Sequence of chain 2.A:
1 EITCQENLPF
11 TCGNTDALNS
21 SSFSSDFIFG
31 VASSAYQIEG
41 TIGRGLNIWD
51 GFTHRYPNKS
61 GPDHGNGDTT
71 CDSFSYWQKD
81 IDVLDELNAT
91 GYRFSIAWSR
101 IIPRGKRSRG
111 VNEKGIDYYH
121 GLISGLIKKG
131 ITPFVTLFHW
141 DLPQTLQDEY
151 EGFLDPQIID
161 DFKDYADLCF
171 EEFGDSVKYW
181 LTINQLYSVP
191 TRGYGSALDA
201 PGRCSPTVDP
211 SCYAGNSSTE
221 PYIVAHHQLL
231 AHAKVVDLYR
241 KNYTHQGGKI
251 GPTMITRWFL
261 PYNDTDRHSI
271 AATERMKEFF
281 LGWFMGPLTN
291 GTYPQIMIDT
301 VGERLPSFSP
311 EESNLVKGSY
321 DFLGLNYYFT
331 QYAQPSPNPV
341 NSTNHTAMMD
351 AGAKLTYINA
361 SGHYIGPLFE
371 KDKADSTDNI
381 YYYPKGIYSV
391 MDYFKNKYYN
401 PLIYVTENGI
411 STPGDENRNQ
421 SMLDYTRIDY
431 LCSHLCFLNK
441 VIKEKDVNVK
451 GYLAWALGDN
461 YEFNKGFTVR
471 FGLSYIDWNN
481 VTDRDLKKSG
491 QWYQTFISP

This small molecule binds to this protein.
Small molecule (SMILES): CC(=O)N[C@@H]1[C@@H](O)[C@H](O)[C@@H](CO)O[C@H]1O

Binding-site contacts:
Ligand atom O7 contacts residue LEU238 of chain 2.A at 4.1 Å.
Ligand atom O5 contacts residue ASN242 of chain 2.A at 2.3 Å (h-bond).
Ligand atom O7 contacts residue ASP237 of chain 2.A at 3.3 Å (salt-bridge).
Ligand atom O7 contacts residue LYS241 of chain 2.A at 4.2 Å.
Ligand atom C1 contacts residue ASN242 of chain 2.A at 1.4 Å.
Ligand atom O7 contacts residue LYS163 of chain 2.A at 4.4 Å.
Ligand atom C5 contacts residue ASN242 of chain 2.A at 3.6 Å.
Ligand atom C7 contacts residue LYS163 of chain 2.A at 3.9 Å.
Ligand atom O7 contacts residue ASN242 of chain 2.A at 4.4 Å.
Ligand atom C8 contacts residue LEU238 of chain 2.A at 3.4 Å (hydrophobic).
Ligand atom C3 contacts residue ASN242 of chain 2.A at 3.8 Å.
Ligand atom C7 contacts residue ASN242 of chain 2.A at 3.5 Å.
Ligand atom C7 contacts residue LEU238 of chain 2.A at 4.2 Å (hydrophobic).
Ligand atom N2 contacts residue ASN242 of chain 2.A at 2.9 Å (h-bond).
Ligand atom C4 contacts residue ASN242 of chain 2.A at 4.2 Å.
Ligand atom C7 contacts residue ASP237 of chain 2.A at 4.4 Å.
Ligand atom C2 contacts residue ASN242 of chain 2.A at 2.5 Å.
Ligand atom C8 contacts residue LYS163 of chain 2.A at 2.8 Å.
Ligand atom C8 contacts residue ASN242 of chain 2.A at 3.9 Å.